Sequence of chain 2.A:
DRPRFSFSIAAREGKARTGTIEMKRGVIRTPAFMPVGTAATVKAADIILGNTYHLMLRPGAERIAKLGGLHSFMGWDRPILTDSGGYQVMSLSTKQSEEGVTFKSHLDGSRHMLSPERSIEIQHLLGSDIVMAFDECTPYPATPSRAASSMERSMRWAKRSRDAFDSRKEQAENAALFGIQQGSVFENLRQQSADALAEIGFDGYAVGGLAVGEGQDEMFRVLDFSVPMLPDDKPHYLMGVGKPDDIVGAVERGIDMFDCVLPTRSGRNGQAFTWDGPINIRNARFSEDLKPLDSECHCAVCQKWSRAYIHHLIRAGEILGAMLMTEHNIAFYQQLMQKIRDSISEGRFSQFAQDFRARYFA

This small molecule binds to this protein.
Small molecule (SMILES): CNc1nc2cc3c(=O)[nH]c(N)nc3c(CC[C@H]3O[C@@H](OC)[C@H](OC)[C@@H]3OC)c2[nH]1

Binding-site contacts:
Ligand atom C5 contacts residue ASP104 of chain 2.A at 3.3 Å.
Ligand atom N5 contacts residue MET262 of chain 2.A at 3.7 Å.
Ligand atom C17 contacts residue CYS160 of chain 2.A at 3.6 Å (hydrophobic).
Ligand atom C14 contacts residue MET262 of chain 2.A at 3.7 Å (hydrophobic).
Ligand atom N3 contacts residue ASP104 of chain 2.A at 2.8 Å (salt-bridge).
Ligand atom C1 contacts residue TYR108 of chain 2.A at 3.4 Å (hydrophobic).
Ligand atom N2 contacts residue ASP104 of chain 2.A at 2.8 Å (salt-bridge).
Ligand atom O4 contacts residue GLY232 of chain 2.A at 2.8 Å (h-bond).
Ligand atom C6 contacts residue ASP104 of chain 2.A at 3.5 Å.
Ligand atom O3 contacts residue ASP104 of chain 2.A at 3.2 Å.
Ligand atom C18 contacts residue TYR108 of chain 2.A at 3.5 Å (hydrophobic).
Ligand atom C14 contacts residue ASP104 of chain 2.A at 3.5 Å.
Ligand atom N3 contacts residue ASP158 of chain 2.A at 2.8 Å (salt-bridge).
Ligand atom N contacts residue TYR108 of chain 2.A at 3.4 Å (h-bond).
Ligand atom C18 contacts residue LEU233 of chain 2.A at 3.6 Å (hydrophobic).
Ligand atom C15 contacts residue ASP158 of chain 2.A at 3.6 Å.
Ligand atom N5 contacts residue ALA234 of chain 2.A at 3.7 Å.
Ligand atom N4 contacts residue ASP158 of chain 2.A at 2.8 Å (salt-bridge).
Ligand atom O4 contacts residue ASP158 of chain 2.A at 3.5 Å (salt-bridge).
Ligand atom O4 contacts residue GLN205 of chain 2.A at 3.0 Å (h-bond).
Ligand atom O4 contacts residue GLY231 of chain 2.A at 3.3 Å.
Ligand atom C3 contacts residue TYR108 of chain 2.A at 3.5 Å (hydrophobic).
Ligand atom N5 contacts residue LEU233 of chain 2.A at 2.8 Å (h-bond).
Ligand atom N contacts residue ALA234 of chain 2.A at 2.9 Å (h-bond).
Ligand atom C11 contacts residue ASP282 of chain 2.A at 3.5 Å.
Ligand atom C12 contacts residue LEU102 of chain 2.A at 3.5 Å (hydrophobic).
Ligand atom C2 contacts residue TYR108 of chain 2.A at 3.5 Å (hydrophobic).
Ligand atom C14 contacts residue ASP158 of chain 2.A at 3.6 Å.
Ligand atom C13 contacts residue TYR108 of chain 2.A at 3.6 Å (hydrophobic).
Ligand atom N2 contacts residue TYR108 of chain 2.A at 3.6 Å.
Ligand atom N3 contacts residue SER105 of chain 2.A at 3.7 Å.
Ligand atom N3 contacts residue ILE203 of chain 2.A at 3.5 Å.
Ligand atom N2 contacts residue MET262 of chain 2.A at 3.5 Å.
Ligand atom C4 contacts residue ASP104 of chain 2.A at 3.2 Å.
Ligand atom C1 contacts residue ALA234 of chain 2.A at 3.7 Å (hydrophobic).
Ligand atom O4 contacts residue CYS160 of chain 2.A at 3.4 Å (h-bond).
Ligand atom N1 contacts residue TYR108 of chain 2.A at 3.4 Å.
Ligand atom C4 contacts residue TYR108 of chain 2.A at 3.5 Å (hydrophobic).
Ligand atom C12 contacts residue TYR260 of chain 2.A at 3.4 Å (hydrophobic).
Ligand atom C1 contacts residue GLY263 of chain 2.A at 3.6 Å.